The small molecule below binds the protein below.
Small molecule (SMILES): CC(=O)N[C@@H]1[C@@H](O)[C@H](O)[C@@H](CO)O[C@H]1O

Sequence of chain 1.A:
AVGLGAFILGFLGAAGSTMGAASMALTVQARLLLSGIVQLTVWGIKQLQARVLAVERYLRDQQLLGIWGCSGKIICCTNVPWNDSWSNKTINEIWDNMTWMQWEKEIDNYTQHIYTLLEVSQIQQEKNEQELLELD

Binding-site contacts:
Ligand atom O5 contacts residue ASN105 of chain 1.A at 2.5 Å (h-bond).
Ligand atom N2 contacts residue ASN105 of chain 1.A at 2.6 Å (h-bond).
Ligand atom C1 contacts residue ASN105 of chain 1.A at 1.4 Å.
Ligand atom C3 contacts residue ASN105 of chain 1.A at 3.7 Å.
Ligand atom C5 contacts residue ASN105 of chain 1.A at 3.7 Å.
Ligand atom O7 contacts residue ASN105 of chain 1.A at 2.8 Å (h-bond).
Ligand atom C4 contacts residue ASN105 of chain 1.A at 4.2 Å.
Ligand atom C2 contacts residue ASN105 of chain 1.A at 2.3 Å.
Ligand atom C7 contacts residue ASN105 of chain 1.A at 2.9 Å.
Ligand atom C8 contacts residue ASN105 of chain 1.A at 4.1 Å.